This small molecule binds to this protein.
Small molecule (SMILES): Nc1nnc(CCCl)s1

Binding-site contacts:
Ligand atom CLA contacts residue DTT1 of chain 1.Q at 3.6 Å.
Ligand atom CAH contacts residue NAP1 of chain 1.O at 3.6 Å.
Ligand atom NAA contacts residue TYR194 of chain 1.D at 2.9 Å (h-bond).
Ligand atom CAH contacts residue ASP181 of chain 1.D at 4.2 Å.
Ligand atom CAC contacts residue PHE117 of chain 1.D at 4.0 Å (hydrophobic).
Ligand atom CAC contacts residue DTT1 of chain 1.Q at 4.0 Å.
Ligand atom SAG contacts residue NAP1 of chain 1.O at 3.5 Å.
Ligand atom NAA contacts residue NAP1 of chain 1.O at 3.2 Å (h-bond).
Ligand atom NAE contacts residue ASP181 of chain 1.D at 3.1 Å (salt-bridge).
Ligand atom CAH contacts residue PHE117 of chain 1.D at 3.8 Å (hydrophobic).
Ligand atom CAC contacts residue PRO230 of chain 1.D at 3.9 Å (hydrophobic).
Ligand atom CLA contacts residue MET233 of chain 1.D at 3.6 Å.
Ligand atom NAF contacts residue ASP181 of chain 1.D at 3.6 Å.
Ligand atom CAI contacts residue GLY225 of chain 1.D at 4.4 Å.
Ligand atom CAH contacts residue TYR194 of chain 1.D at 3.3 Å (hydrophobic).
Ligand atom NAA contacts residue PHE117 of chain 1.D at 3.6 Å.
Ligand atom CLA contacts residue TRP241 of chain 1.D at 3.5 Å.
Ligand atom CAC contacts residue MET233 of chain 1.D at 3.8 Å (hydrophobic).
Ligand atom CAI contacts residue PHE117 of chain 1.D at 3.9 Å (hydrophobic).
Ligand atom NAF contacts residue PHE117 of chain 1.D at 3.9 Å.
Ligand atom NAF contacts residue GLY225 of chain 1.D at 4.4 Å.
Ligand atom CLA contacts residue VAL226 of chain 1.D at 4.0 Å.
Ligand atom CAI contacts residue NAP1 of chain 1.O at 3.5 Å.
Ligand atom CAD contacts residue GLY225 of chain 1.D at 4.3 Å.
Ligand atom NAF contacts residue NAP1 of chain 1.O at 3.5 Å.
Ligand atom CAD contacts residue NAP1 of chain 1.O at 3.8 Å.
Ligand atom CAD contacts residue PRO230 of chain 1.D at 4.2 Å (hydrophobic).
Ligand atom SAG contacts residue PHE117 of chain 1.D at 3.8 Å.
Ligand atom NAE contacts residue PHE117 of chain 1.D at 3.6 Å.
Ligand atom SAG contacts residue PRO230 of chain 1.D at 4.0 Å.
Ligand atom CAD contacts residue VAL226 of chain 1.D at 4.0 Å (hydrophobic).
Ligand atom NAE contacts residue NAP1 of chain 1.O at 3.4 Å.
Ligand atom NAE contacts residue TYR194 of chain 1.D at 3.0 Å (h-bond).
Ligand atom NAF contacts residue TYR194 of chain 1.D at 4.2 Å.

Sequence of chain 1.D:
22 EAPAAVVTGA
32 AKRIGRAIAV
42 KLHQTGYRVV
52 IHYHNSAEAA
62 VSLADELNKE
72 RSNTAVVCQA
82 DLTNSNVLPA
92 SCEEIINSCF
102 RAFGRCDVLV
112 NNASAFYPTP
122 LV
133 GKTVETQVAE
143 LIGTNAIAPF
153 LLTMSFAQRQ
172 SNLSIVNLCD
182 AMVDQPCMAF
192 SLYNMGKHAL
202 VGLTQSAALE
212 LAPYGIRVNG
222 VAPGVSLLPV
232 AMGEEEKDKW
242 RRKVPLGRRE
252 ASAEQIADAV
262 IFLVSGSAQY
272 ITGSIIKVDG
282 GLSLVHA